Binding-site contacts:
Ligand atom C6 contacts residue ASN37 of chain 3.A at 3.9 Å.
Ligand atom C8 contacts residue NAG1 of chain 3.H at 3.7 Å.
Ligand atom C8 contacts residue ASP290 of chain 3.A at 4.1 Å.
Ligand atom C2 contacts residue ASN37 of chain 3.A at 2.6 Å.
Ligand atom O6 contacts residue THR317 of chain 3.A at 3.5 Å (h-bond).
Ligand atom C7 contacts residue NAG1 of chain 3.H at 4.5 Å.
Ligand atom C5 contacts residue ASN37 of chain 3.A at 3.6 Å.
Ligand atom O5 contacts residue NAG1 of chain 3.H at 4.4 Å.
Ligand atom O6 contacts residue ASN49 of chain 3.B at 4.5 Å.
Ligand atom C6 contacts residue THR39 of chain 3.A at 4.0 Å.
Ligand atom C6 contacts residue ASN49 of chain 3.B at 4.5 Å.
Ligand atom N2 contacts residue NAG1 of chain 3.H at 3.8 Å.
Ligand atom O7 contacts residue ASN37 of chain 3.A at 3.6 Å.
Ligand atom C6 contacts residue THR317 of chain 3.A at 4.0 Å.
Ligand atom C1 contacts residue ASN37 of chain 3.A at 1.4 Å.
Ligand atom O5 contacts residue ALA38 of chain 3.A at 4.0 Å.
Ligand atom O5 contacts residue THR317 of chain 3.A at 4.3 Å.
Ligand atom C3 contacts residue ASN37 of chain 3.A at 3.9 Å.
Ligand atom C1 contacts residue THR317 of chain 3.A at 4.0 Å.
Ligand atom C7 contacts residue ASN37 of chain 3.A at 3.6 Å.
Ligand atom C4 contacts residue ASN37 of chain 3.A at 4.1 Å.
Ligand atom O5 contacts residue ASN37 of chain 3.A at 2.4 Å (h-bond).
Ligand atom C6 contacts residue ALA38 of chain 3.A at 4.1 Å (hydrophobic).
Ligand atom N2 contacts residue ASN37 of chain 3.A at 3.1 Å (h-bond).
Ligand atom O6 contacts residue ASN37 of chain 3.A at 3.8 Å.

Sequence of chain 3.B:
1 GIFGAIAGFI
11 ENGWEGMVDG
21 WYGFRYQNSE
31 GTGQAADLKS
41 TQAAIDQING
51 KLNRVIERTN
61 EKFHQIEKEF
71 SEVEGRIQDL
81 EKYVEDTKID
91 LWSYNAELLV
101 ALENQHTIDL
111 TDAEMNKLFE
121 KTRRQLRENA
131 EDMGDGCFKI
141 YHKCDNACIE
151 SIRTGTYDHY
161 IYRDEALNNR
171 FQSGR

The protein below binds the small molecule below.
Small molecule (SMILES): CC(=O)N[C@H]1[C@H](O[C@H]2[C@H](O)[C@@H](NC(C)=O)CO[C@@H]2CO)O[C@H](CO)[C@@H](O[C@@H]2O[C@H](CO)[C@@H](O)[C@H](O[C@H]3O[C@H](CO)[C@@H](O)[C@H](O[C@@H]4O[C@H](CO)[C@@H](O)[C@H](O)[C@@H]4O)[C@@H]3O)[C@@H]2O)[C@@H]1O

Sequence of chain 3.A:
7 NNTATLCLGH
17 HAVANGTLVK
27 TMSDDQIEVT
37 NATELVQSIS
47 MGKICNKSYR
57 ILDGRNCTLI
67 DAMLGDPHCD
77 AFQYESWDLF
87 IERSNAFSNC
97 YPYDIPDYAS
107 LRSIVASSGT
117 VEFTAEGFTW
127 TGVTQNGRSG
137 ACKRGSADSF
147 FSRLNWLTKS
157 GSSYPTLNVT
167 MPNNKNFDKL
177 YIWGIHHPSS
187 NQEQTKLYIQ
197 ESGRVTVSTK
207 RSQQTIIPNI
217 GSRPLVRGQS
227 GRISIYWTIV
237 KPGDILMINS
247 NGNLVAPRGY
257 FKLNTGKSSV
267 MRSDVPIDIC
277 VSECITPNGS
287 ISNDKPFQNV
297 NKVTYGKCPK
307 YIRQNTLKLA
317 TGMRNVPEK